A protein and the small-molecule ligand that binds it are described below.
Small molecule (SMILES): Cc1n[nH]c(C)c1-c1cc(Cl)c(Nc2ccccc2C(=O)NO)c(Cl)c1

Binding-site contacts:
Ligand atom N07 contacts residue TYR81 of chain 1.A at 3.6 Å.
Ligand atom CL1 contacts residue ARG69 of chain 1.A at 2.7 Å.
Ligand atom CL2 contacts residue SER202 of chain 1.A at 3.7 Å.
Ligand atom N08 contacts residue TYR79 of chain 1.A at 3.8 Å.
Ligand atom C02 contacts residue ARG69 of chain 1.A at 3.9 Å.
Ligand atom N14 contacts residue VAL201 of chain 1.A at 3.6 Å.
Ligand atom C04 contacts residue HIS204 of chain 1.A at 3.9 Å.
Ligand atom O23 contacts residue VAL201 of chain 1.A at 3.5 Å.
Ligand atom C42 contacts residue TYR81 of chain 1.A at 3.8 Å (hydrophobic).
Ligand atom N08 contacts residue GLU207 of chain 1.A at 3.2 Å (salt-bridge).
Ligand atom C09 contacts residue HIS204 of chain 1.A at 3.8 Å.
Ligand atom C11 contacts residue VAL201 of chain 1.A at 3.7 Å (hydrophobic).
Ligand atom O62 contacts residue SER202 of chain 1.A at 3.1 Å (h-bond).
Ligand atom C06 contacts residue TYR81 of chain 1.A at 3.6 Å (hydrophobic).
Ligand atom C04 contacts residue LEU82 of chain 1.A at 3.9 Å (hydrophobic).
Ligand atom N08 contacts residue ASP206 of chain 1.A at 3.8 Å.
Ligand atom C42 contacts residue OGA1 of chain 1.B at 3.9 Å.
Ligand atom C19 contacts residue PRO66 of chain 1.A at 3.6 Å (hydrophobic).
Ligand atom C05 contacts residue TYR81 of chain 1.A at 3.6 Å (hydrophobic).
Ligand atom C52 contacts residue HIS205 of chain 1.A at 3.5 Å.
Ligand atom C03 contacts residue TYR81 of chain 1.A at 3.5 Å (hydrophobic).
Ligand atom N08 contacts residue HIS205 of chain 1.A at 3.9 Å.
Ligand atom O23 contacts residue SER202 of chain 1.A at 2.8 Å (h-bond).
Ligand atom N22 contacts residue ALA200 of chain 1.A at 3.9 Å.
Ligand atom CL2 contacts residue HIS204 of chain 1.A at 3.8 Å.
Ligand atom C16 contacts residue LEU82 of chain 1.A at 3.8 Å (hydrophobic).
Ligand atom C42 contacts residue ARG295 of chain 1.A at 3.8 Å.
Ligand atom C17 contacts residue THR65 of chain 1.A at 3.9 Å.
Ligand atom C03 contacts residue LEU82 of chain 1.A at 3.7 Å (hydrophobic).
Ligand atom C10 contacts residue HIS204 of chain 1.A at 3.4 Å.
Ligand atom C13 contacts residue VAL201 of chain 1.A at 3.6 Å (hydrophobic).
Ligand atom C02 contacts residue LEU82 of chain 1.A at 3.8 Å (hydrophobic).
Ligand atom C52 contacts residue GLU207 of chain 1.A at 3.9 Å.
Ligand atom C42 contacts residue LEU176 of chain 1.A at 3.8 Å (hydrophobic).
Ligand atom C05 contacts residue HIS204 of chain 1.A at 3.8 Å.
Ligand atom C21 contacts residue SER202 of chain 1.A at 3.9 Å.
Ligand atom C09 contacts residue HIS205 of chain 1.A at 3.8 Å.
Ligand atom N08 contacts residue TYR81 of chain 1.A at 3.7 Å.
Ligand atom N07 contacts residue TYR79 of chain 1.A at 3.3 Å (h-bond).
Ligand atom C18 contacts residue PRO66 of chain 1.A at 3.8 Å (hydrophobic).

Sequence of chain 1.A:
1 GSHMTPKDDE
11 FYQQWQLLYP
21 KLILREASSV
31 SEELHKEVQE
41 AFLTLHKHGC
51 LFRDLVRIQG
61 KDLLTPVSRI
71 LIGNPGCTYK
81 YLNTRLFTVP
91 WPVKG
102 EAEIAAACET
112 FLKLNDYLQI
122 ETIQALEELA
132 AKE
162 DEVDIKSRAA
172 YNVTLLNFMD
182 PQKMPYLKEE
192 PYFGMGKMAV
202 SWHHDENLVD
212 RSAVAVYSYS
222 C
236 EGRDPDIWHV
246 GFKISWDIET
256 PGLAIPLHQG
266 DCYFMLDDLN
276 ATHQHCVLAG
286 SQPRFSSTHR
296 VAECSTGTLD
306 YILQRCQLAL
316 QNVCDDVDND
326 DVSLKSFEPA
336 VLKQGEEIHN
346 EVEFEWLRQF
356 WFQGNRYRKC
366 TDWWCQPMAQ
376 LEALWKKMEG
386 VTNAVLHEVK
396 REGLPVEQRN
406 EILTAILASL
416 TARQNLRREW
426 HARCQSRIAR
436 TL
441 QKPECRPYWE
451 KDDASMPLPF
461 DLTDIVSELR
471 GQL